Sequence of chain 1.A:
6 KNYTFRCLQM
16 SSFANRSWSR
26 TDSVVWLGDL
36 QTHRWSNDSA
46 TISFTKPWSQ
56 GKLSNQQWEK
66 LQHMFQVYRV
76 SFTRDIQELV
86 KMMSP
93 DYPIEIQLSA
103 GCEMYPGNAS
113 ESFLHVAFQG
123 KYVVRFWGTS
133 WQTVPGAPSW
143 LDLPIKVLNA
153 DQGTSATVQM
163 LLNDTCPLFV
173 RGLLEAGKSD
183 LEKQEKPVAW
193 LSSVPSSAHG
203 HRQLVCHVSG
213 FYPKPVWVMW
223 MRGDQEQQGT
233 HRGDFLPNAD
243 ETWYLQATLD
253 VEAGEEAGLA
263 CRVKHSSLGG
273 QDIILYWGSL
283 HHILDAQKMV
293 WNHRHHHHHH

This small molecule binds to this protein.
Small molecule (SMILES): CC(=O)N[C@H]1CO[C@H](CO)[C@@H](O[C@@H]2O[C@H](CO)[C@@H](O)[C@H](O)[C@H]2N)[C@@H]1O

Binding-site contacts:
Ligand atom O3 contacts residue GLN161 of chain 1.A at 4.0 Å.
Ligand atom N2 contacts residue ASN165 of chain 1.A at 2.8 Å (h-bond).
Ligand atom C1 contacts residue GLY130 of chain 1.A at 4.2 Å.
Ligand atom N2 contacts residue GLN161 of chain 1.A at 2.9 Å (h-bond).
Ligand atom C5 contacts residue ASN165 of chain 1.A at 3.7 Å.
Ligand atom C8 contacts residue GLN161 of chain 1.A at 3.4 Å.
Ligand atom C3 contacts residue GLN161 of chain 1.A at 3.9 Å.
Ligand atom C3 contacts residue ASN165 of chain 1.A at 3.7 Å.
Ligand atom O5 contacts residue GLY130 of chain 1.A at 3.7 Å.
Ligand atom O6 contacts residue GLY130 of chain 1.A at 4.0 Å.
Ligand atom C1 contacts residue GLN161 of chain 1.A at 4.5 Å.
Ligand atom C5 contacts residue GLY130 of chain 1.A at 3.8 Å.
Ligand atom O6 contacts residue TRP129 of chain 1.A at 3.5 Å.
Ligand atom O3 contacts residue THR131 of chain 1.A at 4.1 Å.
Ligand atom C3 contacts residue GLY130 of chain 1.A at 4.3 Å.
Ligand atom O7 contacts residue ASN165 of chain 1.A at 3.1 Å (h-bond).
Ligand atom C6 contacts residue TRP129 of chain 1.A at 4.3 Å (hydrophobic).
Ligand atom O5 contacts residue ASN165 of chain 1.A at 2.4 Å (h-bond).
Ligand atom C3 contacts residue THR131 of chain 1.A at 4.1 Å.
Ligand atom C1 contacts residue THR131 of chain 1.A at 4.3 Å.
Ligand atom C6 contacts residue GLY130 of chain 1.A at 4.0 Å.
Ligand atom C4 contacts residue ASN165 of chain 1.A at 4.1 Å.
Ligand atom N2 contacts residue THR131 of chain 1.A at 3.9 Å.
Ligand atom C1 contacts residue ASN165 of chain 1.A at 1.4 Å.
Ligand atom C7 contacts residue ASN165 of chain 1.A at 3.1 Å.
Ligand atom C8 contacts residue ASN165 of chain 1.A at 4.4 Å.
Ligand atom C2 contacts residue GLN161 of chain 1.A at 3.9 Å.
Ligand atom C2 contacts residue ASN165 of chain 1.A at 2.4 Å.
Ligand atom C7 contacts residue GLN161 of chain 1.A at 3.6 Å.